Sequence of chain 2.A:
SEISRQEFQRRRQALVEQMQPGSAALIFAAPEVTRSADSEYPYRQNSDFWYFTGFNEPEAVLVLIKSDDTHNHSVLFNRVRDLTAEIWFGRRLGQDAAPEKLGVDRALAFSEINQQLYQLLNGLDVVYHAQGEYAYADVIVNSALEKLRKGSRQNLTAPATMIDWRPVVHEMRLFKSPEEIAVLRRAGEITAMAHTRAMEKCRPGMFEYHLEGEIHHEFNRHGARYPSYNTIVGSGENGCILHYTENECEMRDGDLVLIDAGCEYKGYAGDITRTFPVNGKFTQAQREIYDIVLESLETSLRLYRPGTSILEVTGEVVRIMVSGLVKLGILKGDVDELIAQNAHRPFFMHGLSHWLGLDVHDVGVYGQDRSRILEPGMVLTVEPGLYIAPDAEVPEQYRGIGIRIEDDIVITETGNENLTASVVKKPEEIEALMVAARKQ

Binding-site contacts:
Ligand atom OXT contacts residue GLY351 of chain 2.A at 2.7 Å (h-bond).
Ligand atom CG contacts residue GLU383 of chain 2.A at 3.5 Å.
Ligand atom CD2 contacts residue HIS354 of chain 2.A at 3.8 Å.
Ligand atom N contacts residue GLU383 of chain 2.A at 3.5 Å (salt-bridge).
Ligand atom CG contacts residue ARG370 of chain 2.A at 4.1 Å.
Ligand atom C contacts residue ARG370 of chain 2.A at 3.5 Å.
Ligand atom O contacts residue ARG153 of chain 4.A at 2.7 Å (salt-bridge).
Ligand atom C contacts residue TRP88 of chain 1.A at 4.1 Å (hydrophobic).
Ligand atom CD contacts residue ASP260 of chain 2.A at 3.6 Å.
Ligand atom O contacts residue ARG370 of chain 2.A at 3.5 Å (salt-bridge).
Ligand atom CG contacts residue HIS243 of chain 2.A at 4.2 Å.
Ligand atom CB contacts residue HIS243 of chain 2.A at 4.2 Å.
Ligand atom O contacts residue HIS361 of chain 2.A at 3.5 Å (h-bond).
Ligand atom CB contacts residue HIS354 of chain 2.A at 4.0 Å.
Ligand atom CD contacts residue HIS243 of chain 2.A at 3.4 Å.
Ligand atom CD contacts residue ARG404 of chain 2.A at 3.7 Å.
Ligand atom CG contacts residue ARG404 of chain 2.A at 3.5 Å.
Ligand atom N contacts residue HIS243 of chain 2.A at 3.4 Å (h-bond).
Ligand atom CG contacts residue HIS350 of chain 2.A at 4.0 Å.
Ligand atom CB contacts residue GLU383 of chain 2.A at 3.8 Å.
Ligand atom O contacts residue TRP88 of chain 1.A at 3.7 Å.
Ligand atom CD contacts residue GLU383 of chain 2.A at 3.7 Å.
Ligand atom CD1 contacts residue HIS361 of chain 2.A at 3.9 Å.
Ligand atom CA contacts residue GLU383 of chain 2.A at 3.4 Å.
Ligand atom CD2 contacts residue TYR366 of chain 2.A at 3.6 Å (hydrophobic).
Ligand atom CD1 contacts residue ARG153 of chain 4.A at 3.6 Å.
Ligand atom OXT contacts residue HIS350 of chain 2.A at 3.8 Å.
Ligand atom O contacts residue GLY351 of chain 2.A at 4.1 Å.
Ligand atom CG contacts residue ARG153 of chain 4.A at 3.5 Å.
Ligand atom C contacts residue ARG153 of chain 4.A at 3.6 Å.
Ligand atom CA contacts residue ARG153 of chain 4.A at 4.2 Å.
Ligand atom C contacts residue GLY351 of chain 2.A at 3.8 Å.
Ligand atom CB contacts residue HIS350 of chain 2.A at 3.6 Å.
Ligand atom OXT contacts residue ARG370 of chain 2.A at 3.3 Å (salt-bridge).
Ligand atom O contacts residue TRP88 of chain 1.A at 3.6 Å.
Ligand atom C contacts residue HIS243 of chain 2.A at 4.1 Å.
Ligand atom CA contacts residue HIS243 of chain 2.A at 4.1 Å.
Ligand atom C contacts residue HIS361 of chain 2.A at 3.9 Å.
Ligand atom CB contacts residue ARG370 of chain 2.A at 4.2 Å.
Ligand atom O contacts residue HIS243 of chain 2.A at 3.2 Å (h-bond).

Sequence of chain 4.A:
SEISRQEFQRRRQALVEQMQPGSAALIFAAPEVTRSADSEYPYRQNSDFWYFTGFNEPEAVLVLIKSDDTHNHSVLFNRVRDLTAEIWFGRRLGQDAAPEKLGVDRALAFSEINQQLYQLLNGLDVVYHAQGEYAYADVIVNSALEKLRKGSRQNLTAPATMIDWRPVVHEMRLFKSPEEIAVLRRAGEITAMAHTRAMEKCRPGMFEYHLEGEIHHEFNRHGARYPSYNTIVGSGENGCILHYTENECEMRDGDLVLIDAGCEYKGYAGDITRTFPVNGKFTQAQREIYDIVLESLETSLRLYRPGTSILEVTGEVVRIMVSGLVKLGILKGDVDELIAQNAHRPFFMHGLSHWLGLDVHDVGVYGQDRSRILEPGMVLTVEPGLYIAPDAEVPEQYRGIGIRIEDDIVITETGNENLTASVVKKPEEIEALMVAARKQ

Sequence of chain 1.A:
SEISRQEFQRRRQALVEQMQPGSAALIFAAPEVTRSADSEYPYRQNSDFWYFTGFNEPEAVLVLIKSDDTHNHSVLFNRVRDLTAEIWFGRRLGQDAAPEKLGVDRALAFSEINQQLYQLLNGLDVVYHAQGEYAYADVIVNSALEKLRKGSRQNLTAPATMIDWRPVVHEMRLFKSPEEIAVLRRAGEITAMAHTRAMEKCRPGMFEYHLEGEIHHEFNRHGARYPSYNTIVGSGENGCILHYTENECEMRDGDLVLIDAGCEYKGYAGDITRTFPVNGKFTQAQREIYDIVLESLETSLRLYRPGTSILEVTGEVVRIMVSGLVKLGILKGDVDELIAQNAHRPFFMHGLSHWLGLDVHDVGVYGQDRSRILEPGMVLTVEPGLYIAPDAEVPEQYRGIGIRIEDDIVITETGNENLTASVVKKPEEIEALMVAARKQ

This small molecule binds to this protein.
Small molecule (SMILES): CC(C)C[C@H](NC(=O)[C@@H]1CCCN1)C(=O)O